Binding-site contacts:
Ligand atom C12 contacts residue PHE25 of chain 1.F at 3.3 Å (hydrophobic).
Ligand atom C12 contacts residue GLY24 of chain 1.F at 3.0 Å.
Ligand atom C16 contacts residue PHE25 of chain 1.F at 3.2 Å (hydrophobic).
Ligand atom C13 contacts residue VAL21 of chain 1.F at 3.2 Å (hydrophobic).
Ligand atom C41 contacts residue LEU120 of chain 1.E at 3.0 Å (hydrophobic).
Ligand atom C32 contacts residue ALA27 of chain 1.F at 3.0 Å (hydrophobic).
Ligand atom N9 contacts residue LYS116 of chain 1.E at 3.4 Å.
Ligand atom S37 contacts residue LYS116 of chain 1.E at 3.5 Å (salt-bridge).
Ligand atom C21 contacts residue LYS116 of chain 1.E at 3.0 Å.
Ligand atom C39 contacts residue ILE119 of chain 1.E at 3.6 Å (hydrophobic).
Ligand atom C27 contacts residue ALA63 of chain 1.E at 3.4 Å (hydrophobic).
Ligand atom C13 contacts residue PHE25 of chain 1.F at 2.9 Å (hydrophobic).
Ligand atom C31 contacts residue GLY24 of chain 1.F at 3.5 Å.
Ligand atom C36 contacts residue LYS116 of chain 1.E at 3.6 Å.
Ligand atom C13 contacts residue GLY24 of chain 1.F at 3.3 Å.
Ligand atom C39 contacts residue PHE123 of chain 1.E at 3.0 Å (hydrophobic).
Ligand atom C30 contacts residue ALA27 of chain 1.F at 3.4 Å (hydrophobic).
Ligand atom O4 contacts residue LYS116 of chain 1.E at 2.6 Å (salt-bridge).
Ligand atom C22 contacts residue ILE119 of chain 1.E at 3.0 Å (hydrophobic).
Ligand atom O24 contacts residue ILE119 of chain 1.E at 3.5 Å.
Ligand atom C34 contacts residue ALA27 of chain 1.F at 3.6 Å (hydrophobic).
Ligand atom C28 contacts residue ALA63 of chain 1.E at 3.5 Å (hydrophobic).
Ligand atom C34 contacts residue ASP62 of chain 1.E at 3.6 Å.
Ligand atom C31 contacts residue ALA27 of chain 1.F at 3.1 Å (hydrophobic).
Ligand atom C18 contacts residue LYS116 of chain 1.E at 3.0 Å.
Ligand atom C32 contacts residue ASN23 of chain 1.F at 2.8 Å.
Ligand atom C33 contacts residue ALA27 of chain 1.F at 3.3 Å (hydrophobic).
Ligand atom C29 contacts residue ALA27 of chain 1.F at 3.6 Å (hydrophobic).
Ligand atom C19 contacts residue LYS116 of chain 1.E at 3.3 Å.
Ligand atom C20 contacts residue LYS116 of chain 1.E at 3.4 Å.
Ligand atom CL17 contacts residue PHE25 of chain 1.F at 2.9 Å.
Ligand atom C38 contacts residue LEU120 of chain 1.E at 3.5 Å (hydrophobic).
Ligand atom C10 contacts residue LYS116 of chain 1.E at 3.5 Å.
Ligand atom C22 contacts residue LYS116 of chain 1.E at 3.2 Å.
Ligand atom C23 contacts residue LYS116 of chain 1.E at 3.4 Å.
Ligand atom C31 contacts residue ASN23 of chain 1.F at 2.9 Å.
Ligand atom C20 contacts residue ILE113 of chain 1.E at 3.4 Å (hydrophobic).
Ligand atom S37 contacts residue LEU120 of chain 1.E at 3.1 Å.
Ligand atom C39 contacts residue LEU120 of chain 1.E at 3.3 Å (hydrophobic).
Ligand atom C11 contacts residue GLY24 of chain 1.F at 3.7 Å.

The protein below binds the small molecule below.
Small molecule (SMILES): CC(C)(C)Sc1c(CC(C)(C)C(=O)O)n(Cc2ccc(Cl)cc2)c2ccc(OCc3ccc4ccccc4n3)cc12

Sequence of chain 1.E:
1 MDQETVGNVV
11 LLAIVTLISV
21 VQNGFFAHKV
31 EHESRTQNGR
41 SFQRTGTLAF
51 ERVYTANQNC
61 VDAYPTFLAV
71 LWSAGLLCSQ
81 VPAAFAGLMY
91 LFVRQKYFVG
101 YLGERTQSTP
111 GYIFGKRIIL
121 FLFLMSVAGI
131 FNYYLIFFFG

Sequence of chain 1.F:
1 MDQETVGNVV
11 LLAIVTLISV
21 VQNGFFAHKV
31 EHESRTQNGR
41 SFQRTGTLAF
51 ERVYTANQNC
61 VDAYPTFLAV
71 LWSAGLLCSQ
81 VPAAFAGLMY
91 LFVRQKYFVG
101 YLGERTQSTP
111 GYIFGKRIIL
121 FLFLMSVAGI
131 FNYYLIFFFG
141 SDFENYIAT